This protein binds this small molecule.
Small molecule (SMILES): CC(=O)N[C@H]1[C@H](OC[C@H]2O[C@@H](O[C@H]3[C@H](O)[C@@H](O)[C@H](O)O[C@@H]3CO)[C@H](O)[C@@H](O)[C@H]2O)O[C@H](CO)[C@@H](O)[C@@H]1O

Binding-site contacts:
Ligand atom O2 contacts residue PHE165 of chain 1.B at 3.8 Å.
Ligand atom O4 contacts residue TRP199 of chain 1.B at 3.7 Å.
Ligand atom O3 contacts residue GOL1 of chain 1.R at 3.6 Å.
Ligand atom C3 contacts residue TYR171 of chain 1.B at 3.7 Å (hydrophobic).
Ligand atom C4 contacts residue GOL1 of chain 1.R at 3.8 Å.
Ligand atom C7 contacts residue ARG244 of chain 1.B at 3.8 Å.
Ligand atom O7 contacts residue ARG244 of chain 1.B at 2.9 Å (salt-bridge).
Ligand atom C2 contacts residue ASP204 of chain 1.B at 3.7 Å.
Ligand atom O6 contacts residue TRP199 of chain 1.B at 3.8 Å.
Ligand atom O4 contacts residue TYR174 of chain 1.B at 3.4 Å.
Ligand atom O4 contacts residue ASP203 of chain 1.B at 2.6 Å (salt-bridge).
Ligand atom N2 contacts residue GLY201 of chain 1.B at 3.6 Å (h-bond).
Ligand atom C8 contacts residue GLY201 of chain 1.B at 3.7 Å.
Ligand atom N2 contacts residue ASP204 of chain 1.B at 2.7 Å (salt-bridge).
Ligand atom C3 contacts residue GLY201 of chain 1.B at 3.9 Å.
Ligand atom O4 contacts residue ARG244 of chain 1.B at 3.0 Å (salt-bridge).
Ligand atom O3 contacts residue TRP199 of chain 1.B at 3.8 Å.
Ligand atom O3 contacts residue ASP203 of chain 1.B at 2.5 Å (salt-bridge).
Ligand atom O6 contacts residue PHE165 of chain 1.B at 3.6 Å.
Ligand atom C7 contacts residue GLY201 of chain 1.B at 3.6 Å.
Ligand atom C3 contacts residue TRP199 of chain 1.B at 3.9 Å (hydrophobic).
Ligand atom C8 contacts residue PHE245 of chain 1.B at 3.8 Å (hydrophobic).
Ligand atom C4 contacts residue ASP203 of chain 1.B at 3.6 Å.
Ligand atom O4 contacts residue TRP199 of chain 1.B at 3.8 Å.
Ligand atom C5 contacts residue TYR171 of chain 1.B at 3.7 Å (hydrophobic).
Ligand atom O7 contacts residue TRP199 of chain 1.B at 3.8 Å.
Ligand atom O5 contacts residue TRP199 of chain 1.B at 3.7 Å.
Ligand atom C8 contacts residue ASP204 of chain 1.B at 3.5 Å.
Ligand atom C2 contacts residue TYR171 of chain 1.B at 3.9 Å (hydrophobic).
Ligand atom O4 contacts residue GOL1 of chain 1.R at 3.2 Å.
Ligand atom O3 contacts residue GLY200 of chain 1.B at 3.5 Å.
Ligand atom C6 contacts residue TYR174 of chain 1.B at 3.8 Å (hydrophobic).
Ligand atom O3 contacts residue GLY201 of chain 1.B at 2.7 Å (h-bond).
Ligand atom C6 contacts residue PHE165 of chain 1.B at 3.6 Å (hydrophobic).
Ligand atom C1 contacts residue TYR171 of chain 1.B at 3.6 Å (hydrophobic).
Ligand atom C7 contacts residue ASP204 of chain 1.B at 3.5 Å.
Ligand atom O6 contacts residue TRP199 of chain 1.B at 3.9 Å.
Ligand atom O3 contacts residue ARG244 of chain 1.B at 3.2 Å (salt-bridge).
Ligand atom C3 contacts residue ASP204 of chain 1.B at 3.8 Å.
Ligand atom C3 contacts residue ASP203 of chain 1.B at 3.3 Å.

Sequence of chain 1.B:
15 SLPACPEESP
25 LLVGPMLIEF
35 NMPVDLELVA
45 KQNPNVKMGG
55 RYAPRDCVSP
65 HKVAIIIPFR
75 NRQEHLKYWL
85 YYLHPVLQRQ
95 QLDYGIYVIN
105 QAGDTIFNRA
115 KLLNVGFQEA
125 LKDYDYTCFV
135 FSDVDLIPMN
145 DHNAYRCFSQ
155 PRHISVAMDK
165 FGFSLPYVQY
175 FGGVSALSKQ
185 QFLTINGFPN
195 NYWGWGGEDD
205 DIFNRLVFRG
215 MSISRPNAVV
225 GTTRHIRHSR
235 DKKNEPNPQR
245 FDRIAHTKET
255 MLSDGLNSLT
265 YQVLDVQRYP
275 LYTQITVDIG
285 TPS